Binding-site contacts:
Ligand atom C6 contacts residue GLU281 of chain 1.I at 4.2 Å.
Ligand atom C2 contacts residue ASN282 of chain 1.I at 2.5 Å.
Ligand atom C7 contacts residue ASN282 of chain 1.I at 3.7 Å.
Ligand atom C3 contacts residue ASN282 of chain 1.I at 3.8 Å.
Ligand atom O7 contacts residue ASN282 of chain 1.I at 3.4 Å (h-bond).
Ligand atom C5 contacts residue GLU281 of chain 1.I at 4.2 Å.
Ligand atom C8 contacts residue LYS558 of chain 1.H at 3.5 Å.
Ligand atom O6 contacts residue ASN282 of chain 1.I at 4.4 Å.
Ligand atom O7 contacts residue GLU281 of chain 1.I at 3.2 Å.
Ligand atom C1 contacts residue ASN282 of chain 1.I at 1.4 Å.
Ligand atom C5 contacts residue ASN282 of chain 1.I at 3.7 Å.
Ligand atom C4 contacts residue GLU281 of chain 1.I at 3.9 Å.
Ligand atom O5 contacts residue GLU281 of chain 1.I at 3.8 Å.
Ligand atom C1 contacts residue GLU281 of chain 1.I at 4.4 Å.
Ligand atom O5 contacts residue ASN282 of chain 1.I at 2.4 Å (h-bond).
Ligand atom C4 contacts residue ASN282 of chain 1.I at 4.2 Å.
Ligand atom O6 contacts residue GLU281 of chain 1.I at 3.1 Å (salt-bridge).
Ligand atom N2 contacts residue ASN282 of chain 1.I at 2.9 Å (h-bond).
Ligand atom C2 contacts residue GLU281 of chain 1.I at 4.1 Å.
Ligand atom C7 contacts residue GLU281 of chain 1.I at 4.3 Å.

Sequence of chain 1.I:
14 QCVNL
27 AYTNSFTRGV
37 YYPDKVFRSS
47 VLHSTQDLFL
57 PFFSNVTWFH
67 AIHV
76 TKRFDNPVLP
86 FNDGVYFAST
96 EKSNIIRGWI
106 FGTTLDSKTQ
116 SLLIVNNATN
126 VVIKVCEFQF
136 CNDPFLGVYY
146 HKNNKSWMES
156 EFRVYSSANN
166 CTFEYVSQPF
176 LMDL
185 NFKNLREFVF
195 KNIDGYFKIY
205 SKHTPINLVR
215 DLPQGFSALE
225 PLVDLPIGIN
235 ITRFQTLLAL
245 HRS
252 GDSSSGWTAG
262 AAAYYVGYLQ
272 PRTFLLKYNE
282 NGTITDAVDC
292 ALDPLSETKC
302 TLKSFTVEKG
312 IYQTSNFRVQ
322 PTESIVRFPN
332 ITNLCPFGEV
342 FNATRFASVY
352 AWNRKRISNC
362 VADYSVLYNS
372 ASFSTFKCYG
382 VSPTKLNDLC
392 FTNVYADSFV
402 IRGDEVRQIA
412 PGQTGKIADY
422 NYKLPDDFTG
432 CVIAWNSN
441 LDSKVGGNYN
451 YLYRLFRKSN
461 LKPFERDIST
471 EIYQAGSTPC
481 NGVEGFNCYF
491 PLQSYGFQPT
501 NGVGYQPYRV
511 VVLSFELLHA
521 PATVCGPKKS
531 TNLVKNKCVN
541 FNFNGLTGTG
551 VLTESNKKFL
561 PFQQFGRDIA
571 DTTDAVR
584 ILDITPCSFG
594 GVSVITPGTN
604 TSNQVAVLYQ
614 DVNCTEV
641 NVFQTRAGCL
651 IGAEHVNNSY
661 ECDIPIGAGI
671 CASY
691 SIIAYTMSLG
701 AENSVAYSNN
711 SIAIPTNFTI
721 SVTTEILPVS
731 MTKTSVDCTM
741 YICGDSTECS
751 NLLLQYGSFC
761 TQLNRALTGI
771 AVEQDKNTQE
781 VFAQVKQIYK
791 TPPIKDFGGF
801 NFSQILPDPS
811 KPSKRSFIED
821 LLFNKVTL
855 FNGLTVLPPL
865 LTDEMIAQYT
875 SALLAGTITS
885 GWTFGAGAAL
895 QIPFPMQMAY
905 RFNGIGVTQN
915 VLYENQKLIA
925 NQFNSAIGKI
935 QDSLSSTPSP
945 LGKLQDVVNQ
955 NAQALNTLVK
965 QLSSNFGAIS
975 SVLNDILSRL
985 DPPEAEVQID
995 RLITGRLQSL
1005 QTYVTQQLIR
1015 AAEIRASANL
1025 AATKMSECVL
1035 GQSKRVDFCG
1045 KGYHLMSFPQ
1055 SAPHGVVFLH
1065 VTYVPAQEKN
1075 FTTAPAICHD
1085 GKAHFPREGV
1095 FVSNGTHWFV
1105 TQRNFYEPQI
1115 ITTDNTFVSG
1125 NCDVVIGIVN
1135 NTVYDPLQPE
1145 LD

Sequence of chain 1.H:
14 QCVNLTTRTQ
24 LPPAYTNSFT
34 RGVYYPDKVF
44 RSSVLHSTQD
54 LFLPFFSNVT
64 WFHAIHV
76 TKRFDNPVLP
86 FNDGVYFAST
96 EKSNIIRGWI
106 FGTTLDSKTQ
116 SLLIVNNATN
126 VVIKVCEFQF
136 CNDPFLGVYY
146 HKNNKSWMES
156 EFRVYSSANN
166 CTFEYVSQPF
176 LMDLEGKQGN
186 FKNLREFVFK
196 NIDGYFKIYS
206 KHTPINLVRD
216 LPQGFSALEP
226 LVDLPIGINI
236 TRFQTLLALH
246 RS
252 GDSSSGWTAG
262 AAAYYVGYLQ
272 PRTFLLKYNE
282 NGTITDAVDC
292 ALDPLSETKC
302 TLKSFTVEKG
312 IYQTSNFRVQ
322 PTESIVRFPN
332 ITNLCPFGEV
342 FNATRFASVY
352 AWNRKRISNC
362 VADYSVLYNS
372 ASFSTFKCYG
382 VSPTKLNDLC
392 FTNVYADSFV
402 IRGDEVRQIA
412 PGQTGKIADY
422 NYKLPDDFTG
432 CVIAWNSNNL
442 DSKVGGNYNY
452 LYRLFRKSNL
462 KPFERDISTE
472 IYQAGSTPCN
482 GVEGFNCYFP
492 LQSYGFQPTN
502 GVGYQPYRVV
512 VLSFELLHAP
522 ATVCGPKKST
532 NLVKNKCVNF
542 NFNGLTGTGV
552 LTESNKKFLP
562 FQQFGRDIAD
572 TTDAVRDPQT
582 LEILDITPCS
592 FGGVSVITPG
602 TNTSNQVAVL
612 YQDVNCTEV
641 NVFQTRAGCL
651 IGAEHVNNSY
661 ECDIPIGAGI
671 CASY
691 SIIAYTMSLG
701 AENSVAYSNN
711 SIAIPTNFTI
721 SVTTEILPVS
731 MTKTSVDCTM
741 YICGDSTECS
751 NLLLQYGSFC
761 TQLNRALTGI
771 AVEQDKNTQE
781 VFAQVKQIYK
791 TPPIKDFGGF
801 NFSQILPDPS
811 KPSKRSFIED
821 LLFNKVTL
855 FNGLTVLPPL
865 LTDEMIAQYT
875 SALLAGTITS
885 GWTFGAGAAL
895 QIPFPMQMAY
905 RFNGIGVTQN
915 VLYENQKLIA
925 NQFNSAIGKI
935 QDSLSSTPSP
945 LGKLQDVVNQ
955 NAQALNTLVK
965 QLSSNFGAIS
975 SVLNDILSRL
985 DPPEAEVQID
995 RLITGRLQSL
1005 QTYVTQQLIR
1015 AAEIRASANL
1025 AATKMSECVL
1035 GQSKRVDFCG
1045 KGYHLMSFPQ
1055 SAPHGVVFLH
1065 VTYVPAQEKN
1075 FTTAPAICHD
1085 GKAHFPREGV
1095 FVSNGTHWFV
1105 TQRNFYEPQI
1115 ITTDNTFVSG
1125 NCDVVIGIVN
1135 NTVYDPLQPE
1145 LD

This small molecule binds to this protein.
Small molecule (SMILES): CC(=O)N[C@@H]1[C@@H](O)[C@H](O)[C@@H](CO)O[C@H]1O